This small molecule binds to this protein.
Small molecule (SMILES): COc1cccc2[nH]c(C(=O)N[C@@H](CC(C)C)C(=O)N[C@@H](C[C@@H]3CCNC3=O)C(=O)COP(=O)(O)O)cc12

Sequence of chain 1.B:
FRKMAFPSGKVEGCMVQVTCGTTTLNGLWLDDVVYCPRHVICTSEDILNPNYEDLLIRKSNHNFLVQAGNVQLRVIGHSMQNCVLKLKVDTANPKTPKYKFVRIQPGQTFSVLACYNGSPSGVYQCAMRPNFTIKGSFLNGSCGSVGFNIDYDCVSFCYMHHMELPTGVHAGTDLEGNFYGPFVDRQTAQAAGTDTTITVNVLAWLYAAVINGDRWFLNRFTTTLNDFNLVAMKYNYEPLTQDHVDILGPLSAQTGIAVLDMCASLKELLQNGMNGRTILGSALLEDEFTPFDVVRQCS

Binding-site contacts:
Ligand atom C19 contacts residue CYS143 of chain 1.B at 3.2 Å (hydrophobic).
Ligand atom O28 contacts residue CYS143 of chain 1.B at 3.6 Å.
Ligand atom C26 contacts residue CYS143 of chain 1.B at 1.8 Å (hydrophobic).
Ligand atom O01 contacts residue GLU164 of chain 1.B at 3.0 Å (salt-bridge).
Ligand atom N17 contacts residue HIS162 of chain 1.B at 2.8 Å (h-bond).
Ligand atom O33 contacts residue SER142 of chain 1.B at 3.5 Å (h-bond).
Ligand atom O01 contacts residue MET163 of chain 1.B at 3.1 Å.
Ligand atom O12 contacts residue THR188 of chain 1.B at 3.4 Å (h-bond).
Ligand atom N04 contacts residue GLU164 of chain 1.B at 3.0 Å (salt-bridge).
Ligand atom C05 contacts residue GLN187 of chain 1.B at 3.4 Å.
Ligand atom O25 contacts residue GLU164 of chain 1.B at 3.6 Å.
Ligand atom O25 contacts residue HIS161 of chain 1.B at 2.7 Å (h-bond).
Ligand atom O32 contacts residue GLY141 of chain 1.B at 2.5 Å (h-bond).
Ligand atom N22 contacts residue GLU164 of chain 1.B at 3.1 Å (salt-bridge).
Ligand atom O12 contacts residue GLN187 of chain 1.B at 3.3 Å (h-bond).
Ligand atom O32 contacts residue ASN140 of chain 1.B at 3.5 Å.
Ligand atom O33 contacts residue CYS143 of chain 1.B at 2.1 Å (h-bond).
Ligand atom C11 contacts residue THR188 of chain 1.B at 3.5 Å.
Ligand atom N17 contacts residue CYS143 of chain 1.B at 2.8 Å (h-bond).
Ligand atom C27 contacts residue CYS143 of chain 1.B at 2.3 Å (hydrophobic).
Ligand atom C13 contacts residue GLN187 of chain 1.B at 3.6 Å.
Ligand atom O33 contacts residue GLY141 of chain 1.B at 3.6 Å (h-bond).
Ligand atom C10 contacts residue ALA189 of chain 1.B at 3.3 Å (hydrophobic).
Ligand atom C16 contacts residue HIS162 of chain 1.B at 3.5 Å.
Ligand atom C24 contacts residue ASN140 of chain 1.B at 3.7 Å.
Ligand atom C36 contacts residue GLN187 of chain 1.B at 3.6 Å.
Ligand atom N22 contacts residue PHE138 of chain 1.B at 3.4 Å (h-bond).
Ligand atom C18 contacts residue CYS143 of chain 1.B at 2.6 Å (hydrophobic).
Ligand atom C23 contacts residue ASN140 of chain 1.B at 3.4 Å.
Ligand atom O25 contacts residue PHE138 of chain 1.B at 3.4 Å.
Ligand atom C38 contacts residue ILE47 of chain 1.B at 3.5 Å (hydrophobic).
Ligand atom C35 contacts residue GLN187 of chain 1.B at 3.5 Å.
Ligand atom C15 contacts residue HIS162 of chain 1.B at 3.3 Å.
Ligand atom C27 contacts residue HIS39 of chain 1.B at 3.5 Å.
Ligand atom C09 contacts residue ALA189 of chain 1.B at 3.5 Å (hydrophobic).
Ligand atom N14 contacts residue GLN187 of chain 1.B at 3.0 Å (h-bond).
Ligand atom C11 contacts residue ALA189 of chain 1.B at 3.5 Å (hydrophobic).
Ligand atom C37 contacts residue HIS162 of chain 1.B at 3.6 Å.
Ligand atom C38 contacts residue GLN187 of chain 1.B at 3.6 Å.
Ligand atom C21 contacts residue GLU164 of chain 1.B at 3.5 Å.